Binding-site contacts:
Ligand atom CG contacts residue GLU63 of chain 1.D at 3.5 Å.
Ligand atom O contacts residue LYS66 of chain 1.D at 3.0 Å (salt-bridge).
Ligand atom N contacts residue TYR7 of chain 1.D at 2.6 Å (h-bond).
Ligand atom CD2 contacts residue GLN155 of chain 1.D at 3.5 Å.
Ligand atom CE1 contacts residue HIS70 of chain 1.D at 3.5 Å.
Ligand atom N contacts residue TYR159 of chain 1.D at 3.5 Å.
Ligand atom O contacts residue SO41 of chain 1.Z at 2.9 Å (h-bond).
Ligand atom OXT contacts residue THR143 of chain 1.D at 2.5 Å (h-bond).
Ligand atom CA contacts residue TYR7 of chain 1.D at 3.5 Å (hydrophobic).
Ligand atom CD2 contacts residue PHE99 of chain 1.D at 3.6 Å (hydrophobic).
Ligand atom C contacts residue THR143 of chain 1.D at 3.4 Å.
Ligand atom CD contacts residue TYR116 of chain 1.D at 3.2 Å (hydrophobic).
Ligand atom N contacts residue ASN77 of chain 1.D at 3.0 Å (h-bond).
Ligand atom CA contacts residue TYR171 of chain 1.D at 3.5 Å (hydrophobic).
Ligand atom O contacts residue TYR84 of chain 1.D at 3.5 Å (h-bond).
Ligand atom O contacts residue TYR159 of chain 1.D at 2.6 Å (h-bond).
Ligand atom N contacts residue EDO1 of chain 1.T at 3.5 Å (h-bond).
Ligand atom CB contacts residue EDO1 of chain 1.T at 3.2 Å.
Ligand atom C contacts residue ASN77 of chain 1.D at 3.6 Å.
Ligand atom CD2 contacts residue TYR7 of chain 1.D at 3.5 Å (hydrophobic).
Ligand atom O contacts residue THR73 of chain 1.D at 3.5 Å.
Ligand atom CA contacts residue ASN77 of chain 1.D at 3.2 Å.
Ligand atom CB contacts residue GLU63 of chain 1.D at 3.6 Å.
Ligand atom OXT contacts residue TYR84 of chain 1.D at 2.5 Å (h-bond).
Ligand atom CE2 contacts residue LYS66 of chain 1.D at 3.2 Å.
Ligand atom CA contacts residue GLU63 of chain 1.D at 3.5 Å.
Ligand atom CG contacts residue TRP147 of chain 1.D at 3.5 Å (hydrophobic).
Ligand atom CD contacts residue TYR159 of chain 1.D at 3.5 Å (hydrophobic).
Ligand atom CD contacts residue PHE99 of chain 1.D at 3.2 Å (hydrophobic).
Ligand atom N contacts residue EDO1 of chain 1.T at 3.5 Å (h-bond).
Ligand atom NE2 contacts residue ARG170 of chain 1.D at 3.1 Å (salt-bridge).
Ligand atom CG contacts residue ASN77 of chain 1.D at 3.6 Å.
Ligand atom N contacts residue GLU63 of chain 1.D at 2.9 Å (salt-bridge).
Ligand atom CG contacts residue TYR116 of chain 1.D at 3.4 Å (hydrophobic).
Ligand atom CD1 contacts residue HIS70 of chain 1.D at 3.5 Å.
Ligand atom O contacts residue LYS66 of chain 1.D at 3.4 Å.
Ligand atom O contacts residue TRP147 of chain 1.D at 2.8 Å (h-bond).
Ligand atom O contacts residue ASN77 of chain 1.D at 3.2 Å (h-bond).
Ligand atom N contacts residue TYR171 of chain 1.D at 3.0 Å (h-bond).
Ligand atom C contacts residue TYR84 of chain 1.D at 3.3 Å (hydrophobic).

Sequence of chain 1.D:
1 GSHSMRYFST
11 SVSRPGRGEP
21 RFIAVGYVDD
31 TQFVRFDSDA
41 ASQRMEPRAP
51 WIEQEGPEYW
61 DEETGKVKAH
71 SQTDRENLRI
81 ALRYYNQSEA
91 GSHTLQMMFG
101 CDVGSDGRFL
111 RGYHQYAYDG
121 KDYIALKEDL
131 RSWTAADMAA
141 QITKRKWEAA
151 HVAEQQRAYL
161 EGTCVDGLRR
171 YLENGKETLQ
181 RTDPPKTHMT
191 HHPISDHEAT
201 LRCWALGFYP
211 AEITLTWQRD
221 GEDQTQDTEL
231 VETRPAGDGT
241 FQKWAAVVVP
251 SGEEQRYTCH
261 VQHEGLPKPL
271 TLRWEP

A protein and the small-molecule ligand that binds it are described below.
Small molecule (SMILES): CC(C)C[C@H](NC(=O)[C@H](CC(C)C)NC(=O)[C@@H]1CCCN1C(=O)[C@H](Cc1ccccc1)NC(=O)[C@H](CC(C)C)NC(=O)[C@H](CCCN=C(N)N)NC(=O)[C@@H]1CCCN1C(=O)[C@H](CC(C)C)NC(=O)[C@@H](N)CCC(N)=O)C(=O)O